Sequence of chain 1.B:
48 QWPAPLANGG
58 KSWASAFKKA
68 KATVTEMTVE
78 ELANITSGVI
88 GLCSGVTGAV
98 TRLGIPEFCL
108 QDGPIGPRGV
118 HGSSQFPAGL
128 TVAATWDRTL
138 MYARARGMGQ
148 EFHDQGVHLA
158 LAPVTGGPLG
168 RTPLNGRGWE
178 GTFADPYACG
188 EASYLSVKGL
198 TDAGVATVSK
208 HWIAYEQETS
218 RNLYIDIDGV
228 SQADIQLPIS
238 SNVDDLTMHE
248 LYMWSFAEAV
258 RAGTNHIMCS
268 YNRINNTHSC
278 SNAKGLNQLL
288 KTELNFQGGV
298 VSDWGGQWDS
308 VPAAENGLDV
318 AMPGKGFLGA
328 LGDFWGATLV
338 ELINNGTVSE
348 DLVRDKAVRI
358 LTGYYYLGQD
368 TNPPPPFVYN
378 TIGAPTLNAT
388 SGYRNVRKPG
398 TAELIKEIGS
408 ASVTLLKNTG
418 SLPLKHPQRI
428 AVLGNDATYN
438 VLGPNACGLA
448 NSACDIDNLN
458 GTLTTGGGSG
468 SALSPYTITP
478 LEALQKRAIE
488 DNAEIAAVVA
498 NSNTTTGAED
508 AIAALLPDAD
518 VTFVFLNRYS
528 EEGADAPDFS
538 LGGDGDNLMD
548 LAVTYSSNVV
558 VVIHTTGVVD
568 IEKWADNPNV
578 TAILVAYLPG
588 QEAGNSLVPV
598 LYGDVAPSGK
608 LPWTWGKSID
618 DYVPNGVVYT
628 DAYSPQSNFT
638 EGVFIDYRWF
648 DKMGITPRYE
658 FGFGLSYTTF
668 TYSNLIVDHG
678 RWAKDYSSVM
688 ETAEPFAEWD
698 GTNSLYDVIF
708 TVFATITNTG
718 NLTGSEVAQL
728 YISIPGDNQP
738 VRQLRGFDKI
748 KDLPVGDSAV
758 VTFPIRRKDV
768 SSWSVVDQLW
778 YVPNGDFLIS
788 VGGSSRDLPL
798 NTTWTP

Binding-site contacts:
Ligand atom C2 contacts residue ASN798 of chain 1.B at 2.4 Å.
Ligand atom C2 contacts residue PRO796 of chain 1.B at 4.2 Å (hydrophobic).
Ligand atom O6 contacts residue ASN798 of chain 1.B at 4.0 Å.
Ligand atom O2 contacts residue ASN798 of chain 1.B at 3.5 Å (h-bond).
Ligand atom O5 contacts residue ASN798 of chain 1.B at 2.4 Å (h-bond).
Ligand atom O6 contacts residue LEU785 of chain 1.B at 3.7 Å.
Ligand atom C3 contacts residue ASN798 of chain 1.B at 3.2 Å.
Ligand atom C6 contacts residue ASN798 of chain 1.B at 4.1 Å.
Ligand atom O2 contacts residue PRO796 of chain 1.B at 4.4 Å.
Ligand atom O3 contacts residue ASN798 of chain 1.B at 4.5 Å.
Ligand atom C4 contacts residue ASN798 of chain 1.B at 3.7 Å.
Ligand atom C2 contacts residue LEU795 of chain 1.B at 4.5 Å (hydrophobic).
Ligand atom C5 contacts residue ASN798 of chain 1.B at 3.0 Å.
Ligand atom C1 contacts residue ASN798 of chain 1.B at 1.5 Å.
Ligand atom C3 contacts residue LEU795 of chain 1.B at 4.2 Å (hydrophobic).

This protein binds this small molecule.
Small molecule (SMILES): OC[C@H]1O[C@H](O)[C@@H](O)[C@@H](O)[C@@H]1O